Sequence of chain 2.A:
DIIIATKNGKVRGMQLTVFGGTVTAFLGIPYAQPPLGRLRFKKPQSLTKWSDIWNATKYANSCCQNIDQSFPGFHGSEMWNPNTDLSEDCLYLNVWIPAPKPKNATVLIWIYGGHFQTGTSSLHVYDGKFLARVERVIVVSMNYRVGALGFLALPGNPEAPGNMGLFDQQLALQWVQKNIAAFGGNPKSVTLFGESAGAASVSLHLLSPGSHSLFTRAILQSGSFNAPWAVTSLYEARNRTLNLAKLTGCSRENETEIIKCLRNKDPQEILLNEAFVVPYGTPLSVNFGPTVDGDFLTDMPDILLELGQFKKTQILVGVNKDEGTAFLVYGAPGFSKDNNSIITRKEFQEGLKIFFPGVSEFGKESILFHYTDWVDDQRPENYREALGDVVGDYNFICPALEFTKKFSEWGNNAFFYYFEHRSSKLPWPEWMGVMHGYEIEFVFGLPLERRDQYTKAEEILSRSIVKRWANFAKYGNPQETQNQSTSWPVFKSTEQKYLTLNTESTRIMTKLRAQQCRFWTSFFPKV

Binding-site contacts:
Ligand atom N2 contacts residue ASN57 of chain 2.A at 3.1 Å (h-bond).
Ligand atom O5 contacts residue ARG14 of chain 2.A at 3.7 Å.
Ligand atom C8 contacts residue ASN57 of chain 2.A at 4.1 Å.
Ligand atom O5 contacts residue ASN57 of chain 2.A at 2.4 Å (h-bond).
Ligand atom O7 contacts residue ASN57 of chain 2.A at 4.5 Å.
Ligand atom C5 contacts residue ASN57 of chain 2.A at 3.8 Å.
Ligand atom C3 contacts residue ARG14 of chain 2.A at 4.2 Å.
Ligand atom C5 contacts residue ARG14 of chain 2.A at 4.0 Å.
Ligand atom C3 contacts residue ASN57 of chain 2.A at 3.9 Å.
Ligand atom C2 contacts residue ARG14 of chain 2.A at 4.4 Å.
Ligand atom C2 contacts residue ASN57 of chain 2.A at 2.7 Å.
Ligand atom C1 contacts residue ASN57 of chain 2.A at 1.5 Å.
Ligand atom C1 contacts residue ARG14 of chain 2.A at 3.7 Å.
Ligand atom C7 contacts residue ASN57 of chain 2.A at 3.7 Å.
Ligand atom C4 contacts residue ASN57 of chain 2.A at 4.4 Å.

This small molecule binds to this protein.
Small molecule (SMILES): CC(=O)N[C@@H]1[C@@H](O)[C@H](O)[C@@H](CO)O[C@H]1O